The small molecule below binds the protein below.
Small molecule (SMILES): OC[C@H]1O[C@H](O[C@H]2O[C@H](CO)[C@@H](O)[C@H](O)[C@H]2O)[C@H](O)[C@@H](O)[C@@H]1O

Binding-site contacts:
Ligand atom O2 contacts residue LYS66 of chain 1.A at 4.4 Å.
Ligand atom O3 contacts residue TYR74 of chain 1.A at 4.2 Å.
Ligand atom C1 contacts residue ARG69 of chain 1.A at 4.1 Å.
Ligand atom O4 contacts residue GLU150 of chain 1.A at 3.9 Å.
Ligand atom C5 contacts residue ARG69 of chain 1.A at 4.3 Å.
Ligand atom C2 contacts residue ARG69 of chain 1.A at 3.4 Å.
Ligand atom C4 contacts residue TYR74 of chain 1.A at 3.9 Å (hydrophobic).
Ligand atom C3 contacts residue LYS66 of chain 1.A at 3.7 Å.
Ligand atom O1 contacts residue ARG69 of chain 1.A at 3.6 Å.
Ligand atom O4 contacts residue LYS66 of chain 1.A at 4.3 Å.
Ligand atom C3 contacts residue TYR74 of chain 1.A at 3.9 Å (hydrophobic).
Ligand atom C4 contacts residue ARG69 of chain 1.A at 4.2 Å.
Ligand atom O3 contacts residue LYS66 of chain 1.A at 2.7 Å.
Ligand atom O4 contacts residue TYR74 of chain 1.A at 3.1 Å (h-bond).
Ligand atom O3 contacts residue ARG69 of chain 1.A at 4.2 Å.
Ligand atom C3 contacts residue ARG69 of chain 1.A at 3.7 Å.
Ligand atom O2 contacts residue ARG69 of chain 1.A at 2.4 Å (salt-bridge).
Ligand atom C5 contacts residue TYR74 of chain 1.A at 4.2 Å (hydrophobic).
Ligand atom O4 contacts residue ARG69 of chain 1.A at 3.7 Å.

Sequence of chain 1.A:
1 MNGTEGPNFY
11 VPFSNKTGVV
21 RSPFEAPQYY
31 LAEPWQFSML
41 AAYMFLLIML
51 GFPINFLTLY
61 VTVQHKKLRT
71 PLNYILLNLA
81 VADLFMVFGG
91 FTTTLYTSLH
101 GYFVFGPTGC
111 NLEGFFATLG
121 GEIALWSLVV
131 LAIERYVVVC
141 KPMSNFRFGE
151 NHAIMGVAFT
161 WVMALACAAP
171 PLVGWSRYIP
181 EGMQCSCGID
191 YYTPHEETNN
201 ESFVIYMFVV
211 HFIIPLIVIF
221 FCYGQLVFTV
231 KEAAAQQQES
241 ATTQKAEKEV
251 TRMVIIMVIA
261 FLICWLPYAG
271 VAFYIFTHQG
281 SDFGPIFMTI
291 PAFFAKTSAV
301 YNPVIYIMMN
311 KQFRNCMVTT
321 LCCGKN